Sequence of chain 1.B:
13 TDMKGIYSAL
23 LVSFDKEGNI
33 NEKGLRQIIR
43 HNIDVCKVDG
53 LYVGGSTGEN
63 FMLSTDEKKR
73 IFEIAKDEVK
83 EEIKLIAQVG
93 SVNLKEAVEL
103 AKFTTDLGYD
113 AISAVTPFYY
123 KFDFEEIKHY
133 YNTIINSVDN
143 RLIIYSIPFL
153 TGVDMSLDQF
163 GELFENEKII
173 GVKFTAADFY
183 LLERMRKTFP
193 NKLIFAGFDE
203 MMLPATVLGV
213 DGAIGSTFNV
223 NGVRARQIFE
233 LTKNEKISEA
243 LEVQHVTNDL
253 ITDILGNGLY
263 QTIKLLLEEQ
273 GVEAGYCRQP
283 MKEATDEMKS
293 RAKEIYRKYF

Sequence of chain 1.G:
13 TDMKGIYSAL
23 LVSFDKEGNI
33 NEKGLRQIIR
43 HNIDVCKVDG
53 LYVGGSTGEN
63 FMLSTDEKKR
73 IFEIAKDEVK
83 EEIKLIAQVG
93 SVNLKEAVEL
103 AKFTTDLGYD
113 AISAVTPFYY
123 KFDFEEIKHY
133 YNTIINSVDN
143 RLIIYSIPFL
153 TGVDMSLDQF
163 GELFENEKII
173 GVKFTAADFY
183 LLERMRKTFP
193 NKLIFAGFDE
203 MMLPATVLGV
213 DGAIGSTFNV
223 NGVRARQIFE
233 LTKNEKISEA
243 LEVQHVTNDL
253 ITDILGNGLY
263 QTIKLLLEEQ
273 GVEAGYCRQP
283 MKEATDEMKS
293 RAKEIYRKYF

Binding-site contacts:
Ligand atom O3 contacts residue LEU159 of chain 1.G at 3.7 Å.
Ligand atom C3 contacts residue LEU183 of chain 1.G at 4.0 Å (hydrophobic).
Ligand atom O contacts residue THR254 of chain 1.B at 4.0 Å.
Ligand atom O3 contacts residue LEU183 of chain 1.G at 4.4 Å.
Ligand atom O3 contacts residue SER158 of chain 1.G at 4.2 Å.
Ligand atom C3 contacts residue TYR182 of chain 1.G at 3.9 Å (hydrophobic).
Ligand atom C4 contacts residue TYR182 of chain 1.G at 4.2 Å (hydrophobic).
Ligand atom O contacts residue ARG186 of chain 1.G at 3.9 Å.
Ligand atom C3 contacts residue ARG186 of chain 1.G at 4.4 Å.
Ligand atom C4 contacts residue LEU183 of chain 1.G at 3.7 Å (hydrophobic).
Ligand atom O contacts residue TYR182 of chain 1.G at 3.5 Å (h-bond).
Ligand atom C contacts residue LEU159 of chain 1.G at 4.2 Å (hydrophobic).
Ligand atom C2 contacts residue LEU183 of chain 1.G at 4.5 Å (hydrophobic).
Ligand atom C2 contacts residue LEU159 of chain 1.G at 4.2 Å (hydrophobic).
Ligand atom C4 contacts residue ASP180 of chain 1.G at 3.9 Å.
Ligand atom OXT contacts residue LEU159 of chain 1.G at 4.0 Å.

This small molecule binds to this protein.
Small molecule (SMILES): CCC(=O)C(=O)O